The small molecule below binds the protein below.
Small molecule (SMILES): CC(=O)N[C@H]1[C@H](O[C@H]2[C@H](O)[C@@H](NC(C)=O)CO[C@@H]2CO)O[C@H](CO)[C@@H](O[C@@H]2O[C@H](CO[C@H]3O[C@H](CO)[C@@H](O)[C@H](O)[C@@H]3O)[C@@H](O)[C@H](O[C@H]3O[C@H](CO)[C@@H](O)[C@H](O)[C@@H]3O)[C@@H]2O)[C@@H]1O

Sequence of chain 1.B:
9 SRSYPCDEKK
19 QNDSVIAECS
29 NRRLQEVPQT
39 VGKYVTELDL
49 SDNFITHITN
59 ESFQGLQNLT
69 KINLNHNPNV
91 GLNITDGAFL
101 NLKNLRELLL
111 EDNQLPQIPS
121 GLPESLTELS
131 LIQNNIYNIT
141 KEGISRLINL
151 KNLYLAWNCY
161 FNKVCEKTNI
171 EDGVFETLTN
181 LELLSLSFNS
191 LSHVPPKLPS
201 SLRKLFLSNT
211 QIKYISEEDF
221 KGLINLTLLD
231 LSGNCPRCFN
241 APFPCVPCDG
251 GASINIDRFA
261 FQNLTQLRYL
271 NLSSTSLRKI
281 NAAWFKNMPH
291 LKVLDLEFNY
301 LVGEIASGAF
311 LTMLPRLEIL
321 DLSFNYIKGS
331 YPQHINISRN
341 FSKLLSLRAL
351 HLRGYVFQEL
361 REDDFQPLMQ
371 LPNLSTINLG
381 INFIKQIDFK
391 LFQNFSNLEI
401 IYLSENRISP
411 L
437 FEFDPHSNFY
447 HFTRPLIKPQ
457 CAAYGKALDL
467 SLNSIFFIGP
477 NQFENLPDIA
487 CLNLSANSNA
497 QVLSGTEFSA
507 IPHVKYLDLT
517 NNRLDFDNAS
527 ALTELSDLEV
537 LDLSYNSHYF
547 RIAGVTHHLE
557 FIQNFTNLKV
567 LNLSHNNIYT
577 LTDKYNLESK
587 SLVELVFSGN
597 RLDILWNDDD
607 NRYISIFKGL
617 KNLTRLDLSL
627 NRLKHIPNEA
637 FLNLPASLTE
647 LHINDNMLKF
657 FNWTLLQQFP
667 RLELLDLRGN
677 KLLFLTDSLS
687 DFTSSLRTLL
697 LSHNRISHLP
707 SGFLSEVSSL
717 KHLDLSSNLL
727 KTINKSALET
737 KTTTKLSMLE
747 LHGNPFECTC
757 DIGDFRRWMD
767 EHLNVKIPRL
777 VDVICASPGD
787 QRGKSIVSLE

Binding-site contacts:
Ligand atom N2 contacts residue ASP538 of chain 1.B at 2.5 Å (salt-bridge).
Ligand atom O5 contacts residue VAL592 of chain 1.B at 3.5 Å.
Ligand atom C7 contacts residue TYR512 of chain 1.B at 4.0 Å (hydrophobic).
Ligand atom C8 contacts residue TYR512 of chain 1.B at 4.0 Å (hydrophobic).
Ligand atom C3 contacts residue ASN568 of chain 1.B at 3.7 Å.
Ligand atom C1 contacts residue ASP538 of chain 1.B at 3.6 Å.
Ligand atom C2 contacts residue ASN568 of chain 1.B at 2.3 Å.
Ligand atom C4 contacts residue GLN456 of chain 1.B at 3.9 Å.
Ligand atom O3 contacts residue LYS454 of chain 1.B at 3.6 Å (salt-bridge).
Ligand atom C1 contacts residue ASN568 of chain 1.B at 1.4 Å.
Ligand atom C6 contacts residue VAL566 of chain 1.B at 3.6 Å (hydrophobic).
Ligand atom O7 contacts residue GLN456 of chain 1.B at 3.4 Å.
Ligand atom C7 contacts residue ASP538 of chain 1.B at 3.4 Å.
Ligand atom O7 contacts residue ASN568 of chain 1.B at 3.6 Å (h-bond).
Ligand atom C8 contacts residue ASP538 of chain 1.B at 3.3 Å.
Ligand atom O7 contacts residue TYR512 of chain 1.B at 3.1 Å (h-bond).
Ligand atom O5 contacts residue GLN456 of chain 1.B at 3.6 Å (h-bond).
Ligand atom C5 contacts residue GLN456 of chain 1.B at 3.8 Å.
Ligand atom C2 contacts residue GLN456 of chain 1.B at 3.9 Å.
Ligand atom C6 contacts residue VAL592 of chain 1.B at 3.9 Å (hydrophobic).
Ligand atom C3 contacts residue GLN456 of chain 1.B at 3.7 Å.
Ligand atom C8 contacts residue VAL536 of chain 1.B at 3.8 Å (hydrophobic).
Ligand atom O4 contacts residue LYS454 of chain 1.B at 3.5 Å (salt-bridge).
Ligand atom O3 contacts residue GLN456 of chain 1.B at 2.9 Å (h-bond).
Ligand atom O5 contacts residue ASN568 of chain 1.B at 2.4 Å (h-bond).
Ligand atom C6 contacts residue GLU590 of chain 1.B at 3.4 Å.
Ligand atom C2 contacts residue ASP538 of chain 1.B at 3.5 Å.
Ligand atom O6 contacts residue VAL592 of chain 1.B at 3.6 Å.
Ligand atom C8 contacts residue SER540 of chain 1.B at 3.8 Å.
Ligand atom C6 contacts residue GLN456 of chain 1.B at 3.4 Å.
Ligand atom O7 contacts residue LYS454 of chain 1.B at 3.5 Å (salt-bridge).
Ligand atom C8 contacts residue VAL566 of chain 1.B at 4.0 Å (hydrophobic).
Ligand atom N2 contacts residue SER540 of chain 1.B at 4.0 Å.
Ligand atom C3 contacts residue ASP538 of chain 1.B at 3.9 Å.
Ligand atom N2 contacts residue ASN568 of chain 1.B at 2.7 Å (h-bond).
Ligand atom C5 contacts residue ASN568 of chain 1.B at 3.6 Å.
Ligand atom C3 contacts residue LYS454 of chain 1.B at 3.9 Å.
Ligand atom O6 contacts residue GLU590 of chain 1.B at 2.9 Å (salt-bridge).
Ligand atom C7 contacts residue ASN568 of chain 1.B at 3.3 Å.
Ligand atom C7 contacts residue SER540 of chain 1.B at 3.8 Å.